Sequence of chain 1.A:
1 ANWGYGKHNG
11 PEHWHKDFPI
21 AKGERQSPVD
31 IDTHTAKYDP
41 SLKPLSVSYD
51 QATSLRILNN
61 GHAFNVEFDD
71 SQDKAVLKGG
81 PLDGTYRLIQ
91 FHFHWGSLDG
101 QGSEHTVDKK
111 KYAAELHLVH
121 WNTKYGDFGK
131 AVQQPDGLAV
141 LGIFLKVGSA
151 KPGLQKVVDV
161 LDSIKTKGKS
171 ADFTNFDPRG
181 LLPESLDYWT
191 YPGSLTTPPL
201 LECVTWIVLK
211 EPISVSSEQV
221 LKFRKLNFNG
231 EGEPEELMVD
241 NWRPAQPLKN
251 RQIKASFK

The small molecule below binds the protein below.
Small molecule (SMILES): NS(=O)(=O)c1nc2c(F)c(F)c(F)c(F)c2s1

Binding-site contacts:
Ligand atom C07 contacts residue HIS92 of chain 1.A at 3.9 Å.
Ligand atom F01 contacts residue LEU195 of chain 1.A at 3.8 Å.
Ligand atom F03 contacts residue GLN90 of chain 1.A at 3.2 Å.
Ligand atom S02 contacts residue VAL119 of chain 1.A at 3.4 Å.
Ligand atom S01 contacts residue HIS92 of chain 1.A at 3.6 Å.
Ligand atom F02 contacts residue PHE128 of chain 1.A at 2.9 Å.
Ligand atom F03 contacts residue VAL119 of chain 1.A at 4.0 Å.
Ligand atom F03 contacts residue PHE128 of chain 1.A at 3.2 Å.
Ligand atom F04 contacts residue THR197 of chain 1.A at 3.0 Å.
Ligand atom N02 contacts residue THR196 of chain 1.A at 2.6 Å (h-bond).
Ligand atom S02 contacts residue HIS92 of chain 1.A at 3.5 Å.
Ligand atom S01 contacts residue HIS117 of chain 1.A at 3.7 Å.
Ligand atom O01 contacts residue HIS117 of chain 1.A at 2.8 Å (h-bond).
Ligand atom F04 contacts residue PRO198 of chain 1.A at 3.5 Å.
Ligand atom F04 contacts residue PRO199 of chain 1.A at 3.7 Å.
Ligand atom C02 contacts residue PHE128 of chain 1.A at 3.5 Å (hydrophobic).
Ligand atom S01 contacts residue ZN1 of chain 1.B at 2.7 Å.
Ligand atom C06 contacts residue LEU195 of chain 1.A at 3.3 Å (hydrophobic).
Ligand atom C05 contacts residue THR197 of chain 1.A at 4.0 Å.
Ligand atom S01 contacts residue THR196 of chain 1.A at 3.6 Å (h-bond).
Ligand atom C03 contacts residue PHE128 of chain 1.A at 3.5 Å (hydrophobic).
Ligand atom N02 contacts residue HIS117 of chain 1.A at 3.9 Å.
Ligand atom N02 contacts residue ZN1 of chain 1.B at 2.2 Å.
Ligand atom C01 contacts residue LEU195 of chain 1.A at 3.7 Å (hydrophobic).
Ligand atom N02 contacts residue HIS94 of chain 1.A at 3.2 Å (h-bond).
Ligand atom O02 contacts residue ZN1 of chain 1.B at 3.8 Å.
Ligand atom O02 contacts residue LEU195 of chain 1.A at 3.7 Å.
Ligand atom O01 contacts residue HIS92 of chain 1.A at 2.9 Å (h-bond).
Ligand atom O02 contacts residue THR196 of chain 1.A at 3.1 Å (h-bond).
Ligand atom N01 contacts residue THR197 of chain 1.A at 3.6 Å.
Ligand atom O01 contacts residue ZN1 of chain 1.B at 2.2 Å.
Ligand atom F01 contacts residue PRO199 of chain 1.A at 3.6 Å.
Ligand atom C06 contacts residue THR197 of chain 1.A at 3.7 Å.
Ligand atom C07 contacts residue ZN1 of chain 1.B at 4.0 Å.
Ligand atom F04 contacts residue LEU195 of chain 1.A at 3.1 Å.
Ligand atom N01 contacts residue LEU195 of chain 1.A at 3.6 Å.
Ligand atom C05 contacts residue LEU195 of chain 1.A at 3.6 Å (hydrophobic).
Ligand atom S02 contacts residue GLN90 of chain 1.A at 3.8 Å.
Ligand atom N02 contacts residue HIS92 of chain 1.A at 3.5 Å (h-bond).
Ligand atom O02 contacts residue TRP206 of chain 1.A at 3.6 Å.